A protein and the small-molecule ligand that binds it are described below.
Small molecule (SMILES): CC(=O)N[C@@H]1[C@@H](O)[C@H](O)[C@@H](CO)O[C@H]1O

Sequence of chain 1.B:
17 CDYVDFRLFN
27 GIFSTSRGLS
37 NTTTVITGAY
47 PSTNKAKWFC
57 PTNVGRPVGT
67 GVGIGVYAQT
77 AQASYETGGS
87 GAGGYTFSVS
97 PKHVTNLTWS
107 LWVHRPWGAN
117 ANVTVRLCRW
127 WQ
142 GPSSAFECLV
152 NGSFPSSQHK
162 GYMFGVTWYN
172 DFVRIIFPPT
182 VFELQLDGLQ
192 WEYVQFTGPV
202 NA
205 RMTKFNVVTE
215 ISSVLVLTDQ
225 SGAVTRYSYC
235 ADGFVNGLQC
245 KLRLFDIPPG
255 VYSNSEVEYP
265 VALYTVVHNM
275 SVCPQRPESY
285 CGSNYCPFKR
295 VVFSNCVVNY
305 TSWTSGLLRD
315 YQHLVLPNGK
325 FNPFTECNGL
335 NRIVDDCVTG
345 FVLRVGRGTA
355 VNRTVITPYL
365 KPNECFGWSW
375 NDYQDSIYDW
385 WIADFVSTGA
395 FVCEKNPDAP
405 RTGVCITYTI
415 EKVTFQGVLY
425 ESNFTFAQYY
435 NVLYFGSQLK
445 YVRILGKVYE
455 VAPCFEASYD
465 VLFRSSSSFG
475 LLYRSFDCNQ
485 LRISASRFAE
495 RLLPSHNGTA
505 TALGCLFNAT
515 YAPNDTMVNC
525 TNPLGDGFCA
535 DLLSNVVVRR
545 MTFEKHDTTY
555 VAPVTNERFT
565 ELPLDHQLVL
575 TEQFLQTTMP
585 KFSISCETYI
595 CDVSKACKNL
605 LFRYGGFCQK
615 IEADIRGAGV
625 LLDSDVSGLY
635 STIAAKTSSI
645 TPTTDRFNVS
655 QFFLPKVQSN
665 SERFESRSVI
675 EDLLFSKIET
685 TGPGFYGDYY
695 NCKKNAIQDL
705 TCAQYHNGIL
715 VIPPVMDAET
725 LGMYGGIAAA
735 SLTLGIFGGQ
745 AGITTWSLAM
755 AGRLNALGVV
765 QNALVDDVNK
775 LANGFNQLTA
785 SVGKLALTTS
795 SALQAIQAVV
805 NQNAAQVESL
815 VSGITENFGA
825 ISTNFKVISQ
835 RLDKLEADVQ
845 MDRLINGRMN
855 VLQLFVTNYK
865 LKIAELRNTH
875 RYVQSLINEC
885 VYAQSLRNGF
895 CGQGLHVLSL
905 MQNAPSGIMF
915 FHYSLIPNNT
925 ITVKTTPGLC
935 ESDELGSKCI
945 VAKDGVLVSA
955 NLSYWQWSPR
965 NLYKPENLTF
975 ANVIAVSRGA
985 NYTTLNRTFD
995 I

Binding-site contacts:
Ligand atom O5 contacts residue ASN118 of chain 1.B at 2.4 Å (h-bond).
Ligand atom C1 contacts residue ASN118 of chain 1.B at 1.4 Å.
Ligand atom C2 contacts residue ASN118 of chain 1.B at 2.5 Å.
Ligand atom C3 contacts residue ASN118 of chain 1.B at 3.8 Å.
Ligand atom C4 contacts residue ASN118 of chain 1.B at 4.2 Å.
Ligand atom O7 contacts residue ASN118 of chain 1.B at 2.9 Å (h-bond).
Ligand atom O6 contacts residue PRO156 of chain 1.B at 3.7 Å.
Ligand atom C7 contacts residue ASN118 of chain 1.B at 3.1 Å.
Ligand atom C6 contacts residue PRO156 of chain 1.B at 3.7 Å (hydrophobic).
Ligand atom O5 contacts residue PRO156 of chain 1.B at 4.0 Å.
Ligand atom N2 contacts residue ASN118 of chain 1.B at 2.9 Å (h-bond).
Ligand atom C8 contacts residue ASN118 of chain 1.B at 4.4 Å.
Ligand atom C5 contacts residue ASN118 of chain 1.B at 3.7 Å.
Ligand atom C5 contacts residue PRO156 of chain 1.B at 4.3 Å (hydrophobic).